This small molecule binds to this protein.
Small molecule (SMILES): Cc1cn([C@H]2C[C@H](O[P](=O)(O)OC[C@H]3O[C@@H](n4ccc(N)nc4=O)C[C@@H]3O[P](=O)(O)OC[C@H]3O[C@@H](n4ccc(N)nc4=O)C[C@@H]3O[P](=O)(O)OC[C@H]3O[C@@H](n4ccc(N)nc4=O)C[C@@H]3O[P](=O)(O)OC[C@H]3O[C@@H](n4cnc5c(N)ncnc54)C[C@@H]3O)[C@@H](CO[P](=O)(O)O[C@H]3C[C@H](n4cnc5c(N)ncnc54)O[C@@H]3CO[P](=O)(O)O[C@H]3C[C@H](n4cnc5c(N)ncnc54)O[C@@H]3CO[P](=O)(O)O[C@H]3C[C@H](n4cnc5c(N)ncnc54)O[C@@H]3CO[P](=O)(O)O[C@H]3C[C@H](n4cnc5c(N)ncnc54)O[C@@H]3COP(=O)=O)O2)c(=O)[nH]c1=O

Sequence of chain 1.CB:
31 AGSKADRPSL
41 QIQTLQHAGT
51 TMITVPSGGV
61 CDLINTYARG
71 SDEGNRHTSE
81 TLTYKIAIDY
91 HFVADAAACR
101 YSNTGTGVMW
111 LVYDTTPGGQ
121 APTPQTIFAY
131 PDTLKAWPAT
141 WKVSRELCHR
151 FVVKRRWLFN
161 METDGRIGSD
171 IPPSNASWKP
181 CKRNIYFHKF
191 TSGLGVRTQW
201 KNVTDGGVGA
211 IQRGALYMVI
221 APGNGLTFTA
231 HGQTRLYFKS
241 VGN

Sequence of chain 1.HB:
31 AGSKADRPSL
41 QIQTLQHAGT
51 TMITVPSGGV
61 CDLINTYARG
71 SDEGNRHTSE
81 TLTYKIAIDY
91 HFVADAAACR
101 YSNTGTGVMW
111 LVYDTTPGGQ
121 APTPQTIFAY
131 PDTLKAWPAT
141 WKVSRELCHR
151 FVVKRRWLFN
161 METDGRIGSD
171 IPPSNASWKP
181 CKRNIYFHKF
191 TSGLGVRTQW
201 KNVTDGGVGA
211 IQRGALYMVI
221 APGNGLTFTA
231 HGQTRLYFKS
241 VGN

Binding-site contacts:
Ligand atom P contacts residue ARG235 of chain 1.HB at 3.3 Å.
Ligand atom P contacts residue HIS149 of chain 1.CB at 3.8 Å.
Ligand atom C8 contacts residue PHE190 of chain 1.HB at 3.5 Å (hydrophobic).
Ligand atom N9 contacts residue PHE190 of chain 1.HB at 3.7 Å.
Ligand atom C2' contacts residue ARG155 of chain 1.CB at 3.1 Å.
Ligand atom N1 contacts residue PHE190 of chain 1.HB at 3.7 Å.
Ligand atom O3' contacts residue SER39 of chain 1.HB at 4.1 Å.
Ligand atom N6 contacts residue PHE190 of chain 1.HB at 3.5 Å.
Ligand atom C2 contacts residue PHE190 of chain 1.HB at 4.2 Å (hydrophobic).
Ligand atom O5' contacts residue HIS149 of chain 1.CB at 4.2 Å.
Ligand atom C2 contacts residue LYS34 of chain 1.CB at 3.3 Å.
Ligand atom C7 contacts residue TYR237 of chain 1.HB at 4.1 Å (hydrophobic).
Ligand atom O3' contacts residue VAL153 of chain 1.CB at 4.2 Å.
Ligand atom C3' contacts residue ILE42 of chain 1.HB at 3.7 Å (hydrophobic).
Ligand atom OP2 contacts residue HIS149 of chain 1.CB at 3.3 Å.
Ligand atom C1' contacts residue ARG155 of chain 1.CB at 3.6 Å.
Ligand atom OP2 contacts residue ARG235 of chain 1.HB at 2.5 Å (salt-bridge).
Ligand atom P contacts residue ARG145 of chain 1.CB at 3.7 Å.
Ligand atom N7 contacts residue PHE190 of chain 1.HB at 3.5 Å.
Ligand atom C7 contacts residue LEU40 of chain 1.HB at 3.5 Å (hydrophobic).
Ligand atom C2' contacts residue TYR237 of chain 1.HB at 4.0 Å (hydrophobic).
Ligand atom N4 contacts residue TYR113 of chain 1.CB at 3.8 Å.
Ligand atom C5' contacts residue ILE42 of chain 1.HB at 3.8 Å (hydrophobic).
Ligand atom OP1 contacts residue ARG235 of chain 1.HB at 3.1 Å (salt-bridge).
Ligand atom OP1 contacts residue HIS149 of chain 1.CB at 3.1 Å.
Ligand atom O4 contacts residue LYS85 of chain 1.HB at 3.2 Å (salt-bridge).
Ligand atom C4 contacts residue PHE190 of chain 1.HB at 3.4 Å (hydrophobic).
Ligand atom OP2 contacts residue TYR237 of chain 1.HB at 2.7 Å (h-bond).
Ligand atom OP2 contacts residue ARG156 of chain 1.CB at 3.8 Å.
Ligand atom C5 contacts residue PHE190 of chain 1.HB at 3.3 Å (hydrophobic).
Ligand atom N3 contacts residue PHE190 of chain 1.HB at 3.9 Å.
Ligand atom OP1 contacts residue ILE42 of chain 1.HB at 4.1 Å.
Ligand atom C6 contacts residue PHE190 of chain 1.HB at 3.3 Å (hydrophobic).
Ligand atom C2' contacts residue LEU40 of chain 1.HB at 4.0 Å (hydrophobic).
Ligand atom N3 contacts residue LYS34 of chain 1.CB at 3.3 Å (salt-bridge).
Ligand atom OP1 contacts residue VAL153 of chain 1.CB at 3.3 Å.
Ligand atom P contacts residue TYR237 of chain 1.HB at 3.8 Å.
Ligand atom OP1 contacts residue ARG145 of chain 1.CB at 2.3 Å (salt-bridge).
Ligand atom C2' contacts residue LYS154 of chain 1.CB at 3.6 Å.
Ligand atom O3' contacts residue TYR237 of chain 1.HB at 3.6 Å.